This protein binds this small molecule.
Small molecule (SMILES): CC1=N[Pt]2N=C(C)O[As]2(O)(O)O1

Binding-site contacts:
Ligand atom C2 contacts residue GLU45 of chain 8.A at 4.0 Å.
Ligand atom AS1 contacts residue ARG52 of chain 8.A at 3.8 Å.
Ligand atom C3 contacts residue ARG52 of chain 8.A at 3.8 Å.
Ligand atom AS1 contacts residue HIS49 of chain 8.A at 4.3 Å.
Ligand atom PT1 contacts residue CD1 of chain 8.S at 4.1 Å.
Ligand atom N2 contacts residue GLU53 of chain 8.A at 3.0 Å (salt-bridge).
Ligand atom O1 contacts residue CD1 of chain 8.S at 3.9 Å.
Ligand atom N2 contacts residue HIS49 of chain 8.A at 3.0 Å (h-bond).
Ligand atom N2 contacts residue ARG52 of chain 8.A at 3.8 Å.
Ligand atom O2 contacts residue ARG52 of chain 8.A at 3.5 Å.
Ligand atom AS1 contacts residue CD1 of chain 8.S at 4.0 Å.
Ligand atom C4 contacts residue ARG52 of chain 8.A at 3.7 Å.
Ligand atom C3 contacts residue HIS49 of chain 8.A at 4.2 Å.
Ligand atom N1 contacts residue CD1 of chain 8.S at 3.9 Å.
Ligand atom C4 contacts residue GLU53 of chain 8.A at 3.3 Å.
Ligand atom O3 contacts residue ARG52 of chain 8.A at 2.3 Å (salt-bridge).
Ligand atom N1 contacts residue HIS49 of chain 8.A at 2.8 Å (h-bond).
Ligand atom O3 contacts residue CD1 of chain 8.S at 3.3 Å.
Ligand atom PT1 contacts residue HIS49 of chain 8.A at 2.0 Å.
Ligand atom C4 contacts residue GLU56 of chain 8.A at 4.4 Å.
Ligand atom C1 contacts residue CD1 of chain 8.S at 3.9 Å.
Ligand atom C1 contacts residue HIS49 of chain 8.A at 4.1 Å.
Ligand atom C3 contacts residue GLU53 of chain 8.A at 3.4 Å.

Sequence of chain 8.A:
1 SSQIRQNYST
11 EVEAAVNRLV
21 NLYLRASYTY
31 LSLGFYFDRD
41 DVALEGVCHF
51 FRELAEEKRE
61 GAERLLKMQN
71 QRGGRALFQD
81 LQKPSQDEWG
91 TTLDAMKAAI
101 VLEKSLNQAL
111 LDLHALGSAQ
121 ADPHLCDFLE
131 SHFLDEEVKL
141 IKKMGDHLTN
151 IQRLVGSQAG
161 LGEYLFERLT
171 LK